Sequence of chain 1.B:
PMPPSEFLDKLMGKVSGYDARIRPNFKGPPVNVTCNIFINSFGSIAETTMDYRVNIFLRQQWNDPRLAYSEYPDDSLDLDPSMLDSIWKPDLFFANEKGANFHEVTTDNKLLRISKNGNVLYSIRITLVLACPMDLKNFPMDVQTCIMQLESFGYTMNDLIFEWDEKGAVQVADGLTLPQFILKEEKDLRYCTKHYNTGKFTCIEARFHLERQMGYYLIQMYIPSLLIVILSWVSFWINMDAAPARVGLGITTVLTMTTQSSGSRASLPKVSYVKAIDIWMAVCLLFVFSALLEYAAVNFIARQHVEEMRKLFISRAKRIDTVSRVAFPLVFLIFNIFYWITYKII

This protein binds this small molecule.
Small molecule (SMILES): CC(=O)N[C@H]1[C@H](O[C@H]2[C@H](O)[C@@H](NC(C)=O)CO[C@@H]2CO)O[C@H](CO)[C@@H](O[C@@H]2O[C@H](CO)[C@@H](O)[C@H](O)[C@@H]2O)[C@@H]1O

Binding-site contacts:
Ligand atom C8 contacts residue PRO59 of chain 1.B at 3.9 Å (hydrophobic).
Ligand atom C3 contacts residue ASN62 of chain 1.B at 3.8 Å.
Ligand atom C7 contacts residue PRO60 of chain 1.B at 3.9 Å (hydrophobic).
Ligand atom C1 contacts residue ASN62 of chain 1.B at 1.4 Å.
Ligand atom N2 contacts residue PRO60 of chain 1.B at 3.4 Å (h-bond).
Ligand atom C8 contacts residue PRO60 of chain 1.B at 3.8 Å (hydrophobic).
Ligand atom N2 contacts residue ASN62 of chain 1.B at 2.9 Å (h-bond).
Ligand atom N2 contacts residue PRO59 of chain 1.B at 3.8 Å.
Ligand atom C7 contacts residue ASN62 of chain 1.B at 3.2 Å.
Ligand atom C8 contacts residue ASN62 of chain 1.B at 4.3 Å.
Ligand atom C2 contacts residue PRO60 of chain 1.B at 4.2 Å (hydrophobic).
Ligand atom C5 contacts residue ASN62 of chain 1.B at 3.6 Å.
Ligand atom C7 contacts residue PRO59 of chain 1.B at 4.5 Å (hydrophobic).
Ligand atom O7 contacts residue ASN62 of chain 1.B at 3.1 Å (h-bond).
Ligand atom C1 contacts residue PRO60 of chain 1.B at 3.9 Å (hydrophobic).
Ligand atom O5 contacts residue ASN62 of chain 1.B at 2.4 Å (h-bond).
Ligand atom O3 contacts residue PRO59 of chain 1.B at 3.8 Å.
Ligand atom C3 contacts residue PRO59 of chain 1.B at 4.1 Å (hydrophobic).
Ligand atom C4 contacts residue ASN62 of chain 1.B at 4.2 Å.
Ligand atom C2 contacts residue ASN62 of chain 1.B at 2.5 Å.
Ligand atom C8 contacts residue ASN55 of chain 1.B at 3.4 Å.